Sequence of chain 1.I:
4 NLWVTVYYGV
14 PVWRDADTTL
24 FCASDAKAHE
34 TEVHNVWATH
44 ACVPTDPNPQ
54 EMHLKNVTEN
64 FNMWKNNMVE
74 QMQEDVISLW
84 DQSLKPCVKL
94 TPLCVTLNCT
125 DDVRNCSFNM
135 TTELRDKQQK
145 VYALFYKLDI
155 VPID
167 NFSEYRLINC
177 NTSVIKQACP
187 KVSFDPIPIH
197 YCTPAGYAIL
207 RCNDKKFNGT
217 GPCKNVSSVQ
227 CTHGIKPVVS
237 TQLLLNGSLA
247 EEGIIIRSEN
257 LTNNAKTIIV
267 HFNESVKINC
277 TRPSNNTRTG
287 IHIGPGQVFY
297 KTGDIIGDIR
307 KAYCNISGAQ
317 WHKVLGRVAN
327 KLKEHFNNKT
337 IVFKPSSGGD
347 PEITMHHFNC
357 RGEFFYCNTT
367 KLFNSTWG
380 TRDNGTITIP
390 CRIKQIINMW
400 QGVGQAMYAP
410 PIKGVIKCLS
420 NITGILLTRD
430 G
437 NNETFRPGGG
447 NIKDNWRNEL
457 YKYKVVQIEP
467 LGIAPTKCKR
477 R

Binding-site contacts:
Ligand atom C5 contacts residue ASN334 of chain 1.I at 3.7 Å.
Ligand atom N2 contacts residue ASN334 of chain 1.I at 2.9 Å (h-bond).
Ligand atom C6 contacts residue LYS329 of chain 1.I at 4.5 Å.
Ligand atom O6 contacts residue ASN334 of chain 1.I at 3.8 Å.
Ligand atom C6 contacts residue ASN334 of chain 1.I at 4.5 Å.
Ligand atom O5 contacts residue ASN334 of chain 1.I at 2.4 Å (h-bond).
Ligand atom C3 contacts residue ASN334 of chain 1.I at 3.8 Å.
Ligand atom C2 contacts residue ASN334 of chain 1.I at 2.5 Å.
Ligand atom O6 contacts residue LYS329 of chain 1.I at 3.3 Å.
Ligand atom C7 contacts residue ASN334 of chain 1.I at 3.6 Å.
Ligand atom C4 contacts residue ASN334 of chain 1.I at 4.2 Å.
Ligand atom C1 contacts residue ASN334 of chain 1.I at 1.4 Å.
Ligand atom O7 contacts residue ASN334 of chain 1.I at 3.9 Å.

This small molecule binds to this protein.
Small molecule (SMILES): CC(=O)N[C@@H]1[C@@H](O)[C@H](O)[C@@H](CO)O[C@H]1O